Binding-site contacts:
Ligand atom CB contacts residue TRP193 of chain 1.A at 3.6 Å (hydrophobic).
Ligand atom CD2 contacts residue GLN174 of chain 1.A at 3.5 Å.
Ligand atom CD2 contacts residue TRP193 of chain 1.A at 4.1 Å (hydrophobic).
Ligand atom C5 contacts residue VAL191 of chain 1.A at 3.9 Å (hydrophobic).
Ligand atom CG contacts residue GLY196 of chain 1.A at 4.2 Å.
Ligand atom CM contacts residue SER192 of chain 1.A at 4.2 Å.
Ligand atom CB contacts residue GLY194 of chain 1.A at 4.2 Å.
Ligand atom CE1 contacts residue TRP193 of chain 1.A at 4.2 Å (hydrophobic).
Ligand atom CB contacts residue GLY204 of chain 1.A at 3.8 Å.
Ligand atom CB contacts residue ASP171 of chain 1.A at 3.7 Å.
Ligand atom CM contacts residue GLN174 of chain 1.A at 4.0 Å.
Ligand atom N contacts residue GLY196 of chain 1.A at 3.1 Å (h-bond).
Ligand atom CE2 contacts residue CYS197 of chain 1.A at 4.2 Å (hydrophobic).
Ligand atom CG contacts residue GLY194 of chain 1.A at 3.9 Å.
Ligand atom CG contacts residue TRP193 of chain 1.A at 3.7 Å (hydrophobic).
Ligand atom CZ contacts residue GLN174 of chain 1.A at 3.0 Å.
Ligand atom N contacts residue CYS197 of chain 1.A at 3.9 Å.
Ligand atom CZ contacts residue CYS173 of chain 1.A at 4.0 Å (hydrophobic).
Ligand atom CD1 contacts residue TRP193 of chain 1.A at 4.0 Å (hydrophobic).
Ligand atom CM contacts residue SER177 of chain 1.A at 3.0 Å.
Ligand atom N contacts residue SER172 of chain 1.A at 2.8 Å (h-bond).
Ligand atom CM contacts residue HIS40 of chain 1.A at 4.2 Å.
Ligand atom CD2 contacts residue GLY196 of chain 1.A at 3.3 Å.
Ligand atom CG contacts residue SER172 of chain 1.A at 3.9 Å.
Ligand atom N contacts residue ASP171 of chain 1.A at 2.8 Å (salt-bridge).
Ligand atom CB contacts residue SER172 of chain 1.A at 3.3 Å.
Ligand atom C5 contacts residue CYS173 of chain 1.A at 3.9 Å (hydrophobic).
Ligand atom CE2 contacts residue GLY196 of chain 1.A at 4.0 Å.
Ligand atom CE1 contacts residue CYS173 of chain 1.A at 3.9 Å (hydrophobic).
Ligand atom CD1 contacts residue VAL191 of chain 1.A at 4.0 Å (hydrophobic).
Ligand atom CD2 contacts residue CYS197 of chain 1.A at 4.1 Å (hydrophobic).
Ligand atom CB contacts residue GLY196 of chain 1.A at 4.2 Å.
Ligand atom C5 contacts residue SER192 of chain 1.A at 3.9 Å.
Ligand atom CE1 contacts residue GLN174 of chain 1.A at 4.1 Å.
Ligand atom C5 contacts residue SER177 of chain 1.A at 2.9 Å.
Ligand atom CD1 contacts residue SER172 of chain 1.A at 3.8 Å.
Ligand atom CE2 contacts residue GLN174 of chain 1.A at 2.5 Å.
Ligand atom CD2 contacts residue GLY194 of chain 1.A at 3.9 Å.
Ligand atom OE contacts residue GLN174 of chain 1.A at 3.0 Å (h-bond).
Ligand atom CD1 contacts residue CYS173 of chain 1.A at 4.2 Å (hydrophobic).

Sequence of chain 1.A:
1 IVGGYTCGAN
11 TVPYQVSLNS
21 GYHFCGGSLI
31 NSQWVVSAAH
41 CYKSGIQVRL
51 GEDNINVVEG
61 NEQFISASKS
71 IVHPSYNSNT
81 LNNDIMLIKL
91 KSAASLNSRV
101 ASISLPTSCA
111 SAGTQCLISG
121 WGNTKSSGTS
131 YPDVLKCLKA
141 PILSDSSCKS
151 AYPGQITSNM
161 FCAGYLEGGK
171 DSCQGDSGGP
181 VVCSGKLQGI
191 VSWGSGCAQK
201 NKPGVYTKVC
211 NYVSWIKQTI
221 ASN

The protein below binds the small molecule below.
Small molecule (SMILES): NCc1ccc2c(c1)CCO2